Sequence of chain 1.A:
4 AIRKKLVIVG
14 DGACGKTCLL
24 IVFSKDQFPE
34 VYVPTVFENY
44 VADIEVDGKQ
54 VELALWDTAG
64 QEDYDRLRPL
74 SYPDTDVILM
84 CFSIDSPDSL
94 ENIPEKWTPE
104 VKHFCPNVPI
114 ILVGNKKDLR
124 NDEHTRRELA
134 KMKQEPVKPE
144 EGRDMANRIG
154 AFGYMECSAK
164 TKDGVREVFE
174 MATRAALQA

Binding-site contacts:
Ligand atom O1 contacts residue GLU103 of chain 1.A at 4.4 Å.
Ligand atom O contacts residue LYS99 of chain 1.A at 2.9 Å (salt-bridge).
Ligand atom C3 contacts residue PRO102 of chain 1.A at 4.2 Å (hydrophobic).
Ligand atom C9 contacts residue GLU98 of chain 1.A at 4.1 Å.
Ligand atom C4 contacts residue GLU103 of chain 1.A at 3.3 Å.
Ligand atom C1 contacts residue HIS106 of chain 1.A at 3.5 Å.
Ligand atom N contacts residue GLU103 of chain 1.A at 4.0 Å.
Ligand atom C9 contacts residue PRO102 of chain 1.A at 3.9 Å (hydrophobic).
Ligand atom C contacts residue HIS106 of chain 1.A at 3.1 Å.
Ligand atom C9 contacts residue GLU103 of chain 1.A at 4.3 Å.
Ligand atom C8 contacts residue LYS99 of chain 1.A at 4.1 Å.
Ligand atom N contacts residue LYS99 of chain 1.A at 4.4 Å.
Ligand atom O contacts residue GLU98 of chain 1.A at 4.4 Å.
Ligand atom O contacts residue PRO102 of chain 1.A at 4.3 Å.
Ligand atom C8 contacts residue GLU98 of chain 1.A at 3.2 Å.
Ligand atom C9 contacts residue LYS99 of chain 1.A at 3.6 Å.
Ligand atom C3 contacts residue HIS106 of chain 1.A at 4.5 Å.
Ligand atom C8 contacts residue PRO102 of chain 1.A at 3.9 Å (hydrophobic).
Ligand atom N2 contacts residue HIS106 of chain 1.A at 3.5 Å.
Ligand atom C2 contacts residue HIS106 of chain 1.A at 4.0 Å.
Ligand atom C2 contacts residue PRO102 of chain 1.A at 4.1 Å (hydrophobic).
Ligand atom C3 contacts residue GLU103 of chain 1.A at 4.0 Å.
Ligand atom O1 contacts residue HIS106 of chain 1.A at 4.3 Å.
Ligand atom N1 contacts residue PRO102 of chain 1.A at 3.7 Å.
Ligand atom O1 contacts residue PHE107 of chain 1.A at 3.9 Å.
Ligand atom C7 contacts residue GLU98 of chain 1.A at 3.6 Å.
Ligand atom O contacts residue GLU103 of chain 1.A at 4.0 Å.
Ligand atom C7 contacts residue PRO102 of chain 1.A at 4.0 Å (hydrophobic).
Ligand atom C4 contacts residue PRO102 of chain 1.A at 3.7 Å (hydrophobic).
Ligand atom N contacts residue PRO102 of chain 1.A at 3.9 Å.
Ligand atom N2 contacts residue PHE107 of chain 1.A at 4.1 Å.
Ligand atom C5 contacts residue PRO102 of chain 1.A at 4.0 Å (hydrophobic).

This small molecule binds to this protein.
Small molecule (SMILES): Cc1cc(Cn2nc(C)ccc2=O)on1